The protein below binds the small molecule below.
Small molecule (SMILES): CC(=O)N[C@@H]1[C@@H](O)[C@H](O)[C@@H](CO)O[C@H]1O

Binding-site contacts:
Ligand atom C2 contacts residue ASN78 of chain 1.E at 2.5 Å.
Ligand atom C4 contacts residue ASN78 of chain 1.E at 4.2 Å.
Ligand atom C5 contacts residue ASN78 of chain 1.E at 3.7 Å.
Ligand atom C7 contacts residue ARG76 of chain 1.E at 4.0 Å.
Ligand atom C7 contacts residue SER77 of chain 1.E at 4.5 Å.
Ligand atom O5 contacts residue ASN78 of chain 1.E at 2.3 Å (h-bond).
Ligand atom N2 contacts residue ARG76 of chain 1.E at 4.1 Å.
Ligand atom C8 contacts residue ARG76 of chain 1.E at 3.3 Å.
Ligand atom O7 contacts residue SER77 of chain 1.E at 4.2 Å.
Ligand atom C3 contacts residue ASN78 of chain 1.E at 3.8 Å.
Ligand atom O7 contacts residue ASN78 of chain 1.E at 3.2 Å (h-bond).
Ligand atom C1 contacts residue ASN78 of chain 1.E at 1.4 Å.
Ligand atom C7 contacts residue ASN78 of chain 1.E at 3.3 Å.
Ligand atom N2 contacts residue ASN78 of chain 1.E at 2.9 Å (h-bond).
Ligand atom C8 contacts residue SER77 of chain 1.E at 4.3 Å.

Sequence of chain 1.E:
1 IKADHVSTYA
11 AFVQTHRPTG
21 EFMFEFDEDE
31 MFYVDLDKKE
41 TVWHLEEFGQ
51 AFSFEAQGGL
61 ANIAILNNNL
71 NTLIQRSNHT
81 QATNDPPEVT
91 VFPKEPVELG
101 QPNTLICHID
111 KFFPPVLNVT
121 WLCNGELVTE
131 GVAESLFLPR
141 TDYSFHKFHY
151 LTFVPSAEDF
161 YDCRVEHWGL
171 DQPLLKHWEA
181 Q